Sequence of chain 1.B:
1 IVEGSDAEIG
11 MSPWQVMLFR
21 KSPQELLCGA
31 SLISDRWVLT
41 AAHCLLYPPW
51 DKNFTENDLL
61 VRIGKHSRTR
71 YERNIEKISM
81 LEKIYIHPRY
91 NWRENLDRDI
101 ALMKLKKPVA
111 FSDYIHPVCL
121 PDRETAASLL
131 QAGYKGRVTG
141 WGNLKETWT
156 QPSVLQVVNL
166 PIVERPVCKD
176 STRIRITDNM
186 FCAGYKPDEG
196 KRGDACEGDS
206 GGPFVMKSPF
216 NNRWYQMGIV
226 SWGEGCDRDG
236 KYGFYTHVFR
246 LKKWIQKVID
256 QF

Binding-site contacts:
Ligand atom CA2 contacts residue HIS43 of chain 1.B at 3.4 Å.
Ligand atom O2 contacts residue SER205 of chain 1.B at 2.2 Å (h-bond).
Ligand atom NH2 contacts residue GLY238 of chain 1.B at 3.3 Å.
Ligand atom CZ1 contacts residue ALA200 of chain 1.B at 3.3 Å (hydrophobic).
Ligand atom CA2 contacts residue SER205 of chain 1.B at 2.6 Å.
Ligand atom CB2 contacts residue SER205 of chain 1.B at 2.9 Å.
Ligand atom NH2 contacts residue TRP227 of chain 1.B at 3.2 Å (h-bond).
Ligand atom NH1 contacts residue GLY230 of chain 1.B at 3.0 Å (h-bond).
Ligand atom CD3 contacts residue CYS201 of chain 1.B at 3.3 Å (hydrophobic).
Ligand atom CB2 contacts residue SER226 of chain 1.B at 3.5 Å.
Ligand atom C2 contacts residue SER205 of chain 1.B at 1.4 Å.
Ligand atom CB1 contacts residue HIS43 of chain 1.B at 3.5 Å.
Ligand atom N2 contacts residue HIS43 of chain 1.B at 3.0 Å (h-bond).
Ligand atom C3 contacts residue HIS43 of chain 1.B at 1.5 Å.
Ligand atom O1 contacts residue TRP50 of chain 1.B at 3.5 Å.
Ligand atom CA2 contacts residue SER226 of chain 1.B at 3.6 Å.
Ligand atom C3 contacts residue SER205 of chain 1.B at 2.2 Å.
Ligand atom CZ1 contacts residue GLY228 of chain 1.B at 3.4 Å.
Ligand atom O contacts residue TRP227 of chain 1.B at 3.5 Å.
Ligand atom CB contacts residue GLY228 of chain 1.B at 3.4 Å.
Ligand atom CB1 contacts residue LEU96 of chain 1.B at 3.4 Å (hydrophobic).
Ligand atom O2 contacts residue GLY203 of chain 1.B at 3.0 Å (h-bond).
Ligand atom C2 contacts residue HIS43 of chain 1.B at 2.6 Å.
Ligand atom NH1 contacts residue ALA200 of chain 1.B at 2.8 Å (h-bond).
Ligand atom CA1 contacts residue LEU96 of chain 1.B at 3.7 Å (hydrophobic).
Ligand atom N2 contacts residue SER205 of chain 1.B at 3.4 Å (h-bond).
Ligand atom CG1 contacts residue LEU96 of chain 1.B at 3.7 Å (hydrophobic).
Ligand atom O contacts residue GLY228 of chain 1.B at 3.1 Å (h-bond).
Ligand atom O2 contacts residue ASP204 of chain 1.B at 3.6 Å.
Ligand atom CG2 contacts residue TRP227 of chain 1.B at 3.6 Å (hydrophobic).
Ligand atom NH1 contacts residue ASP199 of chain 1.B at 2.8 Å (salt-bridge).
Ligand atom CZ1 contacts residue ASP199 of chain 1.B at 3.7 Å.
Ligand atom N contacts residue GLY228 of chain 1.B at 3.2 Å (h-bond).
Ligand atom CE1 contacts residue LEU96 of chain 1.B at 3.5 Å (hydrophobic).
Ligand atom N2 contacts residue SER226 of chain 1.B at 2.9 Å (h-bond).
Ligand atom CG2 contacts residue GLY228 of chain 1.B at 3.6 Å.
Ligand atom CZ contacts residue GLU94 of chain 1.B at 3.4 Å.
Ligand atom CA contacts residue GLY228 of chain 1.B at 3.7 Å.
Ligand atom NH1 contacts residue CYS231 of chain 1.B at 3.7 Å.
Ligand atom NE contacts residue GLY228 of chain 1.B at 3.3 Å.

The small molecule below binds the protein below.
Small molecule (SMILES): NC(=[NH2+])NCCC[C@H](NC(=O)[C@@H]1CCCN1C(=O)[C@H](N)Cc1ccccc1)[C@H](O)CCl